This small molecule binds to this protein.
Small molecule (SMILES): COc1ccc(S(=O)(=O)N2Cc3cc(-c4ccc(C=O)o4)ccc3N(Cc3cncn3C)C[C@H]2Cc2ccc(OC(=O)NCc3ccccc3)cc2)cc1

Sequence of chain 1.B:
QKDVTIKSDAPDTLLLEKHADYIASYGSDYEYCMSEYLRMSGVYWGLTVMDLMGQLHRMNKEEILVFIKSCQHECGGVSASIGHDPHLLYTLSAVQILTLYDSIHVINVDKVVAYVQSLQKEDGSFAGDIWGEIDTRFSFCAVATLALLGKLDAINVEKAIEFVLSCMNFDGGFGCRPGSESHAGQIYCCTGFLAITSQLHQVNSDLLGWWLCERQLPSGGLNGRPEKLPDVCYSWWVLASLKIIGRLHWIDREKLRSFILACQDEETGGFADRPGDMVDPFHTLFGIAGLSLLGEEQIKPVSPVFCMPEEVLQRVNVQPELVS

Sequence of chain 1.A:
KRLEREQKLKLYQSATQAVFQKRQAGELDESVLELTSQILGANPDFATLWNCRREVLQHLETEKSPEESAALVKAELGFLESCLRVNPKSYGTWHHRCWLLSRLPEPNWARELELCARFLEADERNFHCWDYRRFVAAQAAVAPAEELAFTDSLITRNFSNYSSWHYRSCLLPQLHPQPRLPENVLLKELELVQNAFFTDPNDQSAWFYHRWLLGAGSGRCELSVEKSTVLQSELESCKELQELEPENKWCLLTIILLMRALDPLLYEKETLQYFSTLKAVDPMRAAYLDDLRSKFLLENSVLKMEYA

Binding-site contacts:
Ligand atom CAZ contacts residue ASP237 of chain 1.B at 3.3 Å.
Ligand atom OBK contacts residue PHE288 of chain 1.B at 3.6 Å.
Ligand atom CAR contacts residue TYR43 of chain 1.B at 3.2 Å (hydrophobic).
Ligand atom CAY contacts residue HIS289 of chain 1.B at 3.5 Å.
Ligand atom OBJ contacts residue LEU95 of chain 1.B at 3.4 Å.
Ligand atom CAG contacts residue PRO287 of chain 1.B at 3.5 Å (hydrophobic).
Ligand atom CBB contacts residue PHE146 of chain 1.B at 3.7 Å (hydrophobic).
Ligand atom CAL contacts residue TRP243 of chain 1.B at 3.7 Å (hydrophobic).
Ligand atom CAJ contacts residue TRP243 of chain 1.B at 3.5 Å (hydrophobic).
Ligand atom CAM contacts residue TRP243 of chain 1.B at 3.9 Å (hydrophobic).
Ligand atom OBK contacts residue TRP51 of chain 1.B at 3.2 Å.
Ligand atom CAI contacts residue GLN102 of chain 1.B at 3.3 Å.
Ligand atom CAK contacts residue GLN102 of chain 1.B at 3.9 Å.
Ligand atom CAJ contacts residue TYR194 of chain 1.B at 3.9 Å (hydrophobic).
Ligand atom CBM contacts residue PHE146 of chain 1.B at 3.7 Å (hydrophobic).
Ligand atom CBA contacts residue PHE288 of chain 1.B at 3.8 Å (hydrophobic).
Ligand atom CAI contacts residue PHE312 of chain 1.B at 3.8 Å (hydrophobic).
Ligand atom OAC contacts residue TRP51 of chain 1.B at 3.3 Å.
Ligand atom CBP contacts residue TYR43 of chain 1.B at 3.8 Å (hydrophobic).
Ligand atom CBF contacts residue PHE288 of chain 1.B at 3.7 Å (hydrophobic).
Ligand atom CAH contacts residue CYS313 of chain 1.B at 3.5 Å (hydrophobic).
Ligand atom CAK contacts residue PHE146 of chain 1.B at 3.6 Å (hydrophobic).
Ligand atom OAF contacts residue LEU44 of chain 1.B at 3.8 Å.
Ligand atom CAU contacts residue TYR43 of chain 1.B at 3.4 Å (hydrophobic).
Ligand atom CBA contacts residue TRP51 of chain 1.B at 3.8 Å (hydrophobic).
Ligand atom CAI contacts residue TYR50 of chain 1.B at 3.5 Å (hydrophobic).
Ligand atom CBB contacts residue LEU98 of chain 1.B at 3.9 Å (hydrophobic).
Ligand atom CAS contacts residue ASP63 of chain 1.A at 3.6 Å.
Ligand atom NBG contacts residue ASP237 of chain 1.B at 3.1 Å (salt-bridge).
Ligand atom CAH contacts residue TYR50 of chain 1.B at 3.5 Å (hydrophobic).
Ligand atom OAC contacts residue GLY48 of chain 1.B at 3.7 Å.
Ligand atom CAG contacts residue TYR29 of chain 1.B at 3.5 Å (hydrophobic).
Ligand atom CAM contacts residue PHE288 of chain 1.B at 3.6 Å (hydrophobic).
Ligand atom NBG contacts residue ZN1 of chain 1.C at 2.1 Å.
Ligand atom CAY contacts residue ZN1 of chain 1.C at 2.9 Å.
Ligand atom CAU contacts residue LEU44 of chain 1.B at 3.7 Å (hydrophobic).
Ligand atom NBG contacts residue HIS289 of chain 1.B at 3.3 Å (h-bond).
Ligand atom CBE contacts residue PHE288 of chain 1.B at 3.5 Å (hydrophobic).
Ligand atom CAK contacts residue LEU98 of chain 1.B at 3.7 Å (hydrophobic).
Ligand atom CAZ contacts residue ZN1 of chain 1.C at 3.2 Å.